Sequence of chain 1.B:
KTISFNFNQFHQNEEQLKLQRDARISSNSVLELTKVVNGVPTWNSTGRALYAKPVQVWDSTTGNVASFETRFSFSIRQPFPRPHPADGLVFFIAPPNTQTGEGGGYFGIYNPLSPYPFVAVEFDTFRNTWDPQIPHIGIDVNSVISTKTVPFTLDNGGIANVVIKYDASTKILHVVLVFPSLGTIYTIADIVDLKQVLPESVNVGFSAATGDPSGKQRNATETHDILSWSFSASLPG

A small-molecule ligand and the protein it binds are described below.
Small molecule (SMILES): CC(=O)N[C@H]1[C@H](O[C@H]2[C@H](O[C@@H]3O[C@@H](C)[C@@H](O)[C@@H](O)[C@@H]3O)[C@@H](NC(C)=O)CO[C@@H]2CO)O[C@H](CO)[C@@H](O)[C@@H]1O

Binding-site contacts:
Ligand atom O5 contacts residue ASN219 of chain 1.B at 2.3 Å (h-bond).
Ligand atom C8 contacts residue ASN219 of chain 1.B at 3.2 Å.
Ligand atom O6 contacts residue PRO81 of chain 1.B at 4.3 Å.
Ligand atom C6 contacts residue PHE80 of chain 1.B at 3.9 Å (hydrophobic).
Ligand atom C1 contacts residue ASN219 of chain 1.B at 1.4 Å.
Ligand atom N2 contacts residue ASN219 of chain 1.B at 2.9 Å (h-bond).
Ligand atom C3 contacts residue ASN219 of chain 1.B at 3.8 Å.
Ligand atom C2 contacts residue ASN219 of chain 1.B at 2.4 Å.
Ligand atom O6 contacts residue PHE80 of chain 1.B at 3.6 Å.
Ligand atom O7 contacts residue ARG82 of chain 1.B at 4.0 Å.
Ligand atom O6 contacts residue PRO79 of chain 1.B at 4.3 Å.
Ligand atom O5 contacts residue PHE80 of chain 1.B at 3.8 Å.
Ligand atom C5 contacts residue ASN219 of chain 1.B at 3.6 Å.
Ligand atom C4 contacts residue ASN219 of chain 1.B at 4.2 Å.
Ligand atom C7 contacts residue PRO83 of chain 1.B at 3.8 Å (hydrophobic).
Ligand atom O7 contacts residue ASN219 of chain 1.B at 4.0 Å.
Ligand atom O7 contacts residue PRO83 of chain 1.B at 3.7 Å.
Ligand atom C8 contacts residue GLN217 of chain 1.B at 3.4 Å.
Ligand atom C8 contacts residue PRO83 of chain 1.B at 3.5 Å (hydrophobic).
Ligand atom C2 contacts residue ARG82 of chain 1.B at 4.1 Å.
Ligand atom C5 contacts residue PHE80 of chain 1.B at 4.4 Å (hydrophobic).
Ligand atom C1 contacts residue ARG82 of chain 1.B at 4.1 Å.
Ligand atom C7 contacts residue ASN219 of chain 1.B at 3.1 Å.
Ligand atom O5 contacts residue ARG82 of chain 1.B at 4.2 Å.
Ligand atom C7 contacts residue ARG82 of chain 1.B at 4.2 Å.